Binding-site contacts:
Ligand atom N4 contacts residue ARG372 of chain 1.A at 3.7 Å.
Ligand atom C4 contacts residue GLU224 of chain 1.B at 4.1 Å.
Ligand atom C4' contacts residue ILE182 of chain 1.B at 3.7 Å (hydrophobic).
Ligand atom C2 contacts residue ALA225 of chain 1.B at 4.2 Å (hydrophobic).
Ligand atom N1 contacts residue ALA221 of chain 1.B at 4.1 Å.
Ligand atom C2 contacts residue ALA221 of chain 1.B at 4.2 Å (hydrophobic).
Ligand atom N3 contacts residue ASP377 of chain 1.A at 4.2 Å.
Ligand atom O3' contacts residue ILE182 of chain 1.B at 4.0 Å.
Ligand atom C4 contacts residue ALA375 of chain 1.A at 4.1 Å (hydrophobic).
Ligand atom O2' contacts residue ASP52 of chain 1.B at 2.8 Å (salt-bridge).
Ligand atom O5' contacts residue PHE138 of chain 1.A at 3.8 Å.
Ligand atom N4 contacts residue GLU224 of chain 1.B at 3.5 Å.
Ligand atom C4 contacts residue ARG372 of chain 1.A at 4.2 Å.
Ligand atom C2 contacts residue ARG58 of chain 1.B at 3.7 Å.
Ligand atom C5' contacts residue GLU130 of chain 1.A at 3.3 Å.
Ligand atom O5' contacts residue ILE137 of chain 1.A at 4.0 Å.
Ligand atom N4 contacts residue ALA375 of chain 1.A at 2.7 Å (h-bond).
Ligand atom C1' contacts residue ILE182 of chain 1.B at 3.8 Å (hydrophobic).
Ligand atom C6 contacts residue ARG117 of chain 1.A at 3.6 Å.
Ligand atom C5' contacts residue PHE138 of chain 1.A at 4.1 Å (hydrophobic).
Ligand atom O2 contacts residue ALA225 of chain 1.B at 3.7 Å.
Ligand atom C2' contacts residue ARG58 of chain 1.B at 4.1 Å.
Ligand atom O2' contacts residue ARG58 of chain 1.B at 2.9 Å (salt-bridge).
Ligand atom O2 contacts residue ILE182 of chain 1.B at 4.0 Å.
Ligand atom C1' contacts residue ALA221 of chain 1.B at 4.2 Å (hydrophobic).
Ligand atom O3' contacts residue ASP52 of chain 1.B at 2.8 Å (salt-bridge).
Ligand atom C6 contacts residue ALA221 of chain 1.B at 3.7 Å (hydrophobic).
Ligand atom C2' contacts residue ASP52 of chain 1.B at 3.7 Å.
Ligand atom O2 contacts residue ARG58 of chain 1.B at 2.7 Å (salt-bridge).
Ligand atom O5' contacts residue GLU130 of chain 1.A at 3.0 Å (salt-bridge).
Ligand atom C4 contacts residue ASP377 of chain 1.A at 4.2 Å.
Ligand atom C3' contacts residue ASP52 of chain 1.B at 3.5 Å.
Ligand atom N4 contacts residue ASP377 of chain 1.A at 3.6 Å (salt-bridge).
Ligand atom N3 contacts residue ALA221 of chain 1.B at 4.2 Å.
Ligand atom N3 contacts residue ARG58 of chain 1.B at 4.1 Å.
Ligand atom C5 contacts residue ARG372 of chain 1.A at 3.9 Å.
Ligand atom C5 contacts residue ARG117 of chain 1.A at 3.9 Å.
Ligand atom O4' contacts residue ALA221 of chain 1.B at 3.4 Å.
Ligand atom O5' contacts residue ARG117 of chain 1.A at 3.0 Å (salt-bridge).
Ligand atom O4' contacts residue ILE182 of chain 1.B at 3.3 Å.

Sequence of chain 1.A:
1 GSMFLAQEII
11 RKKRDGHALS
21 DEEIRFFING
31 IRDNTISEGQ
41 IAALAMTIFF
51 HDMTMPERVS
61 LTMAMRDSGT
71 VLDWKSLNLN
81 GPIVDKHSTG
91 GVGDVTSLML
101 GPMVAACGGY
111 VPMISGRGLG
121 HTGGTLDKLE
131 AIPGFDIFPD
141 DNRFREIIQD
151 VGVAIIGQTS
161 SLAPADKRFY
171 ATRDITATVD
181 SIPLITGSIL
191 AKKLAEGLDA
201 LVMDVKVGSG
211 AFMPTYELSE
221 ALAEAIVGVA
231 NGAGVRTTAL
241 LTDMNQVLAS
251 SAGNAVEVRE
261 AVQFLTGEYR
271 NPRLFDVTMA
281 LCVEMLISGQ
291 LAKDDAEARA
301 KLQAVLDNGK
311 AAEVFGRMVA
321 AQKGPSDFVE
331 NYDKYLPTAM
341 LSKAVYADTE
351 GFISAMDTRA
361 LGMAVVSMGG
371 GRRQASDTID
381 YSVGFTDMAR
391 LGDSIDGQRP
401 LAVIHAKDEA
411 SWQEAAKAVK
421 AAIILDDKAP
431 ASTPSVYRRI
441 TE

Sequence of chain 1.B:
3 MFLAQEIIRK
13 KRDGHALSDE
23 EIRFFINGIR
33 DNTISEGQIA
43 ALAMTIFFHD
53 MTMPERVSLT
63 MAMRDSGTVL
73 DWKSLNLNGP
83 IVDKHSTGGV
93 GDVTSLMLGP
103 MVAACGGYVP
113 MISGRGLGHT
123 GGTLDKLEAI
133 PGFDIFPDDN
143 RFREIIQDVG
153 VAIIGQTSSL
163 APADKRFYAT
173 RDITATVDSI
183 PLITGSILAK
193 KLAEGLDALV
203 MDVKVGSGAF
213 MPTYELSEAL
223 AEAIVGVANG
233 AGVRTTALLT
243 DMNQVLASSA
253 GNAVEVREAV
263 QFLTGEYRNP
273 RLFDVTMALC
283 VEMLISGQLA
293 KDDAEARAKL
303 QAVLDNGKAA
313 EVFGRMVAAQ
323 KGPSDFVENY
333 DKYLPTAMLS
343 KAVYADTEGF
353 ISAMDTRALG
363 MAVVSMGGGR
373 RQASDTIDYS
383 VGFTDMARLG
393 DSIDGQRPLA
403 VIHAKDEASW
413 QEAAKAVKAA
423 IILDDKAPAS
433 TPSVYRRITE

This protein binds this small molecule.
Small molecule (SMILES): Nc1ccn([C@@H]2O[C@H](CO)[C@@H](O)[C@H]2O)c(=O)n1